The protein below binds the small molecule below.
Small molecule (SMILES): O=C(N[C@@H](Cc1ccccc1)C(=O)N1CC(C(=O)O)C1)c1cc2cc(Cl)ccc2[nH]1

Binding-site contacts:
Ligand atom N2 contacts residue GLU191 of chain 1.B at 2.7 Å (salt-bridge).
Ligand atom C13 contacts residue PHE54 of chain 1.A at 3.7 Å (hydrophobic).
Ligand atom O1 contacts residue GLU191 of chain 1.B at 3.2 Å (salt-bridge).
Ligand atom C1 contacts residue GLU191 of chain 1.B at 3.5 Å.
Ligand atom C11 contacts residue HIS58 of chain 1.A at 3.5 Å.
Ligand atom C8 contacts residue LYS192 of chain 1.B at 3.4 Å.
Ligand atom CL1 contacts residue TRP68 of chain 1.B at 3.7 Å.
Ligand atom C20 contacts residue TYR186 of chain 1.A at 3.7 Å (hydrophobic).
Ligand atom C8 contacts residue GLU191 of chain 1.B at 3.7 Å.
Ligand atom C4 contacts residue TRP68 of chain 1.B at 3.8 Å (hydrophobic).
Ligand atom C1 contacts residue PRO189 of chain 1.B at 3.7 Å (hydrophobic).
Ligand atom C22 contacts residue TYR186 of chain 1.A at 3.7 Å (hydrophobic).
Ligand atom C1 contacts residue ARG61 of chain 1.B at 3.6 Å.
Ligand atom C7 contacts residue LYS192 of chain 1.B at 3.8 Å.
Ligand atom N2 contacts residue ARG61 of chain 1.B at 3.4 Å (salt-bridge).
Ligand atom CL1 contacts residue VAL65 of chain 1.B at 3.7 Å.
Ligand atom C8 contacts residue ARG61 of chain 1.B at 3.3 Å.
Ligand atom C4 contacts residue ARG61 of chain 1.B at 3.3 Å.
Ligand atom C6 contacts residue VAL41 of chain 1.A at 3.6 Å (hydrophobic).
Ligand atom C6 contacts residue ARG61 of chain 1.B at 3.4 Å.
Ligand atom C14 contacts residue PRO189 of chain 1.A at 3.5 Å (hydrophobic).
Ligand atom C2 contacts residue ARG61 of chain 1.B at 3.7 Å.
Ligand atom N1 contacts residue THR39 of chain 1.A at 3.1 Å (h-bond).
Ligand atom C7 contacts residue THR39 of chain 1.A at 3.5 Å.
Ligand atom C3 contacts residue ARG61 of chain 1.B at 3.6 Å.
Ligand atom N2 contacts residue LYS192 of chain 1.B at 3.6 Å.
Ligand atom C2 contacts residue PRO189 of chain 1.B at 3.5 Å (hydrophobic).
Ligand atom C7 contacts residue VAL41 of chain 1.A at 3.8 Å (hydrophobic).
Ligand atom C10 contacts residue THR39 of chain 1.A at 3.6 Å.
Ligand atom C16 contacts residue HIS58 of chain 1.A at 3.5 Å.
Ligand atom C2 contacts residue GLU191 of chain 1.B at 3.7 Å.
Ligand atom C9 contacts residue LYS192 of chain 1.B at 3.5 Å.
Ligand atom C5 contacts residue VAL41 of chain 1.A at 3.5 Å (hydrophobic).
Ligand atom C5 contacts residue ARG61 of chain 1.B at 3.5 Å.
Ligand atom C15 contacts residue HIS58 of chain 1.A at 3.8 Å.
Ligand atom C7 contacts residue ARG61 of chain 1.B at 3.4 Å.
Ligand atom CL1 contacts residue LEU64 of chain 1.B at 3.6 Å.
Ligand atom O2 contacts residue LYS192 of chain 1.B at 2.9 Å (salt-bridge).
Ligand atom C3 contacts residue TRP68 of chain 1.B at 3.6 Å (hydrophobic).
Ligand atom CL1 contacts residue ARG61 of chain 1.B at 3.5 Å.

Sequence of chain 1.B:
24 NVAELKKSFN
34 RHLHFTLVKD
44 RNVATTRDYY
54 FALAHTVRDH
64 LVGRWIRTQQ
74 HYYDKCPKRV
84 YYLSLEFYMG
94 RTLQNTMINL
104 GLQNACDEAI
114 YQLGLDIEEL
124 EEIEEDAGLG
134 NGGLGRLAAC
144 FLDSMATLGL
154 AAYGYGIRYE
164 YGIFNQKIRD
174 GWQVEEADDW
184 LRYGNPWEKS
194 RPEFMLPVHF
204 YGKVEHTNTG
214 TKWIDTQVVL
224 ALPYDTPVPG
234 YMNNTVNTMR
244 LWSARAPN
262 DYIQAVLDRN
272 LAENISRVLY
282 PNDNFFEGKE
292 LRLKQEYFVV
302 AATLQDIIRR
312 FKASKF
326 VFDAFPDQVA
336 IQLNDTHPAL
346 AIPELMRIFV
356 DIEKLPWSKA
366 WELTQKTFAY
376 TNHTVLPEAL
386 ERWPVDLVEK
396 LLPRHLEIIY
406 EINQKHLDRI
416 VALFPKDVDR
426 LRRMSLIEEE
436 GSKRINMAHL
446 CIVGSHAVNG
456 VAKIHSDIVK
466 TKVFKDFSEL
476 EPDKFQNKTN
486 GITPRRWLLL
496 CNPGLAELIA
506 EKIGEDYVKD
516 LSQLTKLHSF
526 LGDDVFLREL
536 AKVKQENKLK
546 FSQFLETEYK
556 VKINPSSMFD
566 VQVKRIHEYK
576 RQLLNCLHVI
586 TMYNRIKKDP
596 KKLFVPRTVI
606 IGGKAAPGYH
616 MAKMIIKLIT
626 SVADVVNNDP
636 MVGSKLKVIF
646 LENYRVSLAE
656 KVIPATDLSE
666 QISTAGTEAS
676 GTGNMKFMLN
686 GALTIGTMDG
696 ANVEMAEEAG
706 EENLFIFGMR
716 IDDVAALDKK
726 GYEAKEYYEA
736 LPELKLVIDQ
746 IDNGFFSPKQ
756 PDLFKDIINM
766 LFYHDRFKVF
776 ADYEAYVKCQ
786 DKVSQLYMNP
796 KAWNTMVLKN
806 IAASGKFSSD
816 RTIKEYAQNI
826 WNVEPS

Sequence of chain 1.A:
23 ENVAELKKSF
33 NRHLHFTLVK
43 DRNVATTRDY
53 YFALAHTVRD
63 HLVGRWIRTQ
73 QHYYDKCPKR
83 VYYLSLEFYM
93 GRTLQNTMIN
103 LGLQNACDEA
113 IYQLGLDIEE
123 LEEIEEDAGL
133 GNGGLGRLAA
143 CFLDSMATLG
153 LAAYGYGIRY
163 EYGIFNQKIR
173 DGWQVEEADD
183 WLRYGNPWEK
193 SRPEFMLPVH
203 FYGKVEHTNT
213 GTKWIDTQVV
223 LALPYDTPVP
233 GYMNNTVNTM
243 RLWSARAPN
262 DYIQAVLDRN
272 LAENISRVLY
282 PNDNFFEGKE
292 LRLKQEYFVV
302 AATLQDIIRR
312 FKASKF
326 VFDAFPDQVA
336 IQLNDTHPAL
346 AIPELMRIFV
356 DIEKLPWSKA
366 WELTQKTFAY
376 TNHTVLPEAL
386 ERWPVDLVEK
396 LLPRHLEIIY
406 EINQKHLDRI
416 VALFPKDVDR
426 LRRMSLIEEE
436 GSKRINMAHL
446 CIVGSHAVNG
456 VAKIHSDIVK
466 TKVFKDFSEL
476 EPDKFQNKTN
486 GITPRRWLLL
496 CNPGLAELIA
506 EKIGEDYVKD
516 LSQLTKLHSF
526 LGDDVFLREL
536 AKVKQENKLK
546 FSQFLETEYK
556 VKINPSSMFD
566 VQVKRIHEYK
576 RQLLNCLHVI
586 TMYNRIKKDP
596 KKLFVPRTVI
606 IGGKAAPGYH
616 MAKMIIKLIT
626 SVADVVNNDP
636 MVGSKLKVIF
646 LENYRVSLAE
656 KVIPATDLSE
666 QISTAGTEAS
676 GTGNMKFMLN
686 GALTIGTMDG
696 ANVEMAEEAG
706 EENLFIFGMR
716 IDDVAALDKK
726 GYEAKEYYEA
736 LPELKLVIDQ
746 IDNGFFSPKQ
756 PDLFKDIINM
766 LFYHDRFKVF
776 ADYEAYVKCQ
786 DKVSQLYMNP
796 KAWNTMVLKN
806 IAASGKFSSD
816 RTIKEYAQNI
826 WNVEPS